A protein and the small-molecule ligand that binds it are described below.
Small molecule (SMILES): Cc1cc(/C=C/C#N)cc(C)c1N1CC(=O)Nc2cnc(Nc3ccc(C#N)cc3)nc21

Sequence of chain 1.B:
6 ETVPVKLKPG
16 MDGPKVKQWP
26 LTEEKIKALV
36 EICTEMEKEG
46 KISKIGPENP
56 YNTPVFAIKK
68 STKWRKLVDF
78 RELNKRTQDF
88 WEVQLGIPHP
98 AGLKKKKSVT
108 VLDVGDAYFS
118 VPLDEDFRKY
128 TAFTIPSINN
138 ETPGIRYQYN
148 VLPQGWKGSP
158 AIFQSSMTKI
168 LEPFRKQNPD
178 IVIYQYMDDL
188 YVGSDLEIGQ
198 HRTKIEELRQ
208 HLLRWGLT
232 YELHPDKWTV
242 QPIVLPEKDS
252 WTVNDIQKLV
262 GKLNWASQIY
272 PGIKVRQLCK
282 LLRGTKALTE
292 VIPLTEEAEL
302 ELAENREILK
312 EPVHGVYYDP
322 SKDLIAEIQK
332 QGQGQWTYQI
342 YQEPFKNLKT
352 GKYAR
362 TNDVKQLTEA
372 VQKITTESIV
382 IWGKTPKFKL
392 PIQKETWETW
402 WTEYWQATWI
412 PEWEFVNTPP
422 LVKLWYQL

Sequence of chain 1.A:
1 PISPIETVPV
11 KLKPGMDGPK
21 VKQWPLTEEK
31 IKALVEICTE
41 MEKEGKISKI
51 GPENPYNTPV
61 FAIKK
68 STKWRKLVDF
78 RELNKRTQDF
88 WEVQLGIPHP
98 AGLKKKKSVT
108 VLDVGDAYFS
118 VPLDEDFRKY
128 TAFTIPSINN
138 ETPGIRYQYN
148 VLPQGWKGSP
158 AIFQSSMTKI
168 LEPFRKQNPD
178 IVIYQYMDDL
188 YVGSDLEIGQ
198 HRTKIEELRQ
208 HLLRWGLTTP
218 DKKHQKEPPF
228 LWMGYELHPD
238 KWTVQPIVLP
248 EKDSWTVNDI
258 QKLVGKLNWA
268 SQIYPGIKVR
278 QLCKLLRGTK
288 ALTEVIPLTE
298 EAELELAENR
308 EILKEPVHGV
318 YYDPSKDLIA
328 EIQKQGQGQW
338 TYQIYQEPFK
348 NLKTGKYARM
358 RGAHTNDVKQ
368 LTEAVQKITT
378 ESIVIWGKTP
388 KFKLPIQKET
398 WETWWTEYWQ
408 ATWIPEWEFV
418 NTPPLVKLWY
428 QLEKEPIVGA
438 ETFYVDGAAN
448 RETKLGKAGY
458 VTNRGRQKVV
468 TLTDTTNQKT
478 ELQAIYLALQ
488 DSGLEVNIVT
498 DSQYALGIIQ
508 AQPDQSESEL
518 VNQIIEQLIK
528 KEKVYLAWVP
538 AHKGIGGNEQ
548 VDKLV

Binding-site contacts:
Ligand atom C06 contacts residue LEU100 of chain 1.A at 3.7 Å (hydrophobic).
Ligand atom C25 contacts residue HIS235 of chain 1.A at 3.1 Å.
Ligand atom O29 contacts residue GLU138 of chain 1.B at 3.4 Å (salt-bridge).
Ligand atom C26 contacts residue TYR318 of chain 1.A at 3.6 Å (hydrophobic).
Ligand atom C21 contacts residue LYS101 of chain 1.A at 3.5 Å.
Ligand atom N05 contacts residue LEU100 of chain 1.A at 3.7 Å.
Ligand atom N32 contacts residue LEU234 of chain 1.A at 3.3 Å (h-bond).
Ligand atom C24 contacts residue HIS235 of chain 1.A at 3.6 Å.
Ligand atom C30 contacts residue TYR188 of chain 1.A at 3.7 Å (hydrophobic).
Ligand atom N08 contacts residue LYS101 of chain 1.A at 2.8 Å (salt-bridge).
Ligand atom C12 contacts residue TYR188 of chain 1.A at 3.3 Å (hydrophobic).
Ligand atom N31 contacts residue TRP229 of chain 1.A at 3.3 Å.
Ligand atom C26 contacts residue LYS101 of chain 1.A at 3.5 Å.
Ligand atom O29 contacts residue ILE180 of chain 1.A at 3.7 Å.
Ligand atom C02 contacts residue LEU100 of chain 1.A at 3.6 Å (hydrophobic).
Ligand atom C04 contacts residue LEU100 of chain 1.A at 3.6 Å (hydrophobic).
Ligand atom C24 contacts residue VAL106 of chain 1.A at 3.7 Å (hydrophobic).
Ligand atom C18 contacts residue LEU234 of chain 1.A at 3.7 Å (hydrophobic).
Ligand atom C25 contacts residue PRO236 of chain 1.A at 3.7 Å (hydrophobic).
Ligand atom C11 contacts residue TYR188 of chain 1.A at 3.5 Å (hydrophobic).
Ligand atom N31 contacts residue PHE227 of chain 1.A at 3.2 Å.
Ligand atom N05 contacts residue LYS101 of chain 1.A at 3.2 Å (salt-bridge).
Ligand atom C04 contacts residue LYS101 of chain 1.A at 3.5 Å.
Ligand atom N08 contacts residue LEU100 of chain 1.A at 3.5 Å.
Ligand atom C30 contacts residue TRP229 of chain 1.A at 3.7 Å (hydrophobic).
Ligand atom N03 contacts residue LEU100 of chain 1.A at 3.6 Å.
Ligand atom C20 contacts residue TYR181 of chain 1.A at 3.3 Å (hydrophobic).
Ligand atom C13 contacts residue TYR188 of chain 1.A at 3.7 Å (hydrophobic).
Ligand atom C30 contacts residue VAL108 of chain 1.A at 3.7 Å (hydrophobic).
Ligand atom C25 contacts residue TYR318 of chain 1.A at 3.4 Å (hydrophobic).
Ligand atom N32 contacts residue PHE227 of chain 1.A at 3.5 Å.
Ligand atom C27 contacts residue HIS235 of chain 1.A at 3.2 Å.
Ligand atom C19 contacts residue TYR188 of chain 1.A at 3.4 Å (hydrophobic).
Ligand atom C01 contacts residue LEU100 of chain 1.A at 3.7 Å (hydrophobic).
Ligand atom N31 contacts residue LEU228 of chain 1.A at 3.5 Å (h-bond).
Ligand atom C30 contacts residue PHE227 of chain 1.A at 3.4 Å (hydrophobic).
Ligand atom C19 contacts residue VAL108 of chain 1.A at 3.7 Å (hydrophobic).
Ligand atom N32 contacts residue HIS235 of chain 1.A at 3.2 Å.
Ligand atom N32 contacts residue PRO236 of chain 1.A at 3.5 Å (h-bond).
Ligand atom C18 contacts residue TYR188 of chain 1.A at 3.5 Å (hydrophobic).